Sequence of chain 1.B:
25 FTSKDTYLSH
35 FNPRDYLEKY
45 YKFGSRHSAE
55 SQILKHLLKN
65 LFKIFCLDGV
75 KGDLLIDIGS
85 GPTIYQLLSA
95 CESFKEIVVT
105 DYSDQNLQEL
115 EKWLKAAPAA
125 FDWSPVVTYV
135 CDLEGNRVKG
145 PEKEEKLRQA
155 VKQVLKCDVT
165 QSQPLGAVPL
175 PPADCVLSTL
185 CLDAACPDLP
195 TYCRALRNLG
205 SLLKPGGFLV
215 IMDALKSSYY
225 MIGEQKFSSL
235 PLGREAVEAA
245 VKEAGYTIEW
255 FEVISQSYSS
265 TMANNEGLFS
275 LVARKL

This small molecule binds to this protein.
Small molecule (SMILES): COC1=CC=C(C(N)=O)CN1C

Binding-site contacts:
Ligand atom N1 contacts residue LEU184 of chain 1.B at 4.0 Å.
Ligand atom N2 contacts residue ASP217 of chain 1.B at 4.2 Å.
Ligand atom O1 contacts residue TYR224 of chain 1.B at 3.8 Å.
Ligand atom C7 contacts residue LEU184 of chain 1.B at 4.0 Å (hydrophobic).
Ligand atom C1 contacts residue TYR224 of chain 1.B at 3.8 Å (hydrophobic).
Ligand atom O2 contacts residue TYR45 of chain 1.B at 4.3 Å.
Ligand atom C8 contacts residue LEU184 of chain 1.B at 3.4 Å (hydrophobic).
Ligand atom C3 contacts residue TYR224 of chain 1.B at 3.5 Å (hydrophobic).
Ligand atom C6 contacts residue TYR224 of chain 1.B at 3.7 Å (hydrophobic).
Ligand atom C5 contacts residue TYR224 of chain 1.B at 4.1 Å (hydrophobic).
Ligand atom O2 contacts residue TYR40 of chain 1.B at 2.9 Å (h-bond).
Ligand atom C4 contacts residue TYR224 of chain 1.B at 3.6 Å (hydrophobic).
Ligand atom C6 contacts residue SER233 of chain 1.B at 3.5 Å.
Ligand atom C8 contacts residue SAH1 of chain 1.G at 3.4 Å.
Ligand atom C7 contacts residue TYR40 of chain 1.B at 3.6 Å (hydrophobic).
Ligand atom C7 contacts residue TYR44 of chain 1.B at 3.5 Å (hydrophobic).
Ligand atom C8 contacts residue TYR40 of chain 1.B at 3.3 Å (hydrophobic).
Ligand atom O1 contacts residue SER221 of chain 1.B at 2.7 Å (h-bond).
Ligand atom O1 contacts residue TYR223 of chain 1.B at 3.8 Å.
Ligand atom O2 contacts residue TYR44 of chain 1.B at 4.3 Å.
Ligand atom C5 contacts residue TYR262 of chain 1.B at 3.7 Å (hydrophobic).
Ligand atom N2 contacts residue TYR224 of chain 1.B at 4.0 Å.
Ligand atom O1 contacts residue ALA267 of chain 1.B at 4.2 Å.
Ligand atom C5 contacts residue TYR44 of chain 1.B at 4.3 Å (hydrophobic).
Ligand atom C1 contacts residue TYR40 of chain 1.B at 4.0 Å (hydrophobic).
Ligand atom N2 contacts residue SER233 of chain 1.B at 2.8 Å (h-bond).
Ligand atom C6 contacts residue ALA218 of chain 1.B at 3.9 Å (hydrophobic).
Ligand atom C8 contacts residue TYR224 of chain 1.B at 3.6 Å (hydrophobic).
Ligand atom C7 contacts residue TYR262 of chain 1.B at 3.3 Å (hydrophobic).
Ligand atom C7 contacts residue TYR45 of chain 1.B at 3.7 Å (hydrophobic).
Ligand atom O1 contacts residue SER233 of chain 1.B at 3.4 Å (h-bond).
Ligand atom C4 contacts residue TYR262 of chain 1.B at 3.9 Å (hydrophobic).
Ligand atom N1 contacts residue TYR224 of chain 1.B at 3.6 Å.
Ligand atom N1 contacts residue TYR40 of chain 1.B at 4.2 Å.
Ligand atom N2 contacts residue ASP187 of chain 1.B at 3.6 Å.
Ligand atom N2 contacts residue ALA218 of chain 1.B at 4.2 Å.
Ligand atom C6 contacts residue SER221 of chain 1.B at 3.8 Å.
Ligand atom C2 contacts residue LEU184 of chain 1.B at 4.0 Å (hydrophobic).
Ligand atom O1 contacts residue ALA218 of chain 1.B at 3.8 Å.
Ligand atom C2 contacts residue TYR224 of chain 1.B at 3.5 Å (hydrophobic).